Binding-site contacts:
Ligand atom CH2 contacts residue LYS46 of chain 1.L at 4.5 Å.
Ligand atom OG2 contacts residue LYS91 of chain 1.L at 2.5 Å (salt-bridge).
Ligand atom C51 contacts residue LYS46 of chain 1.L at 3.9 Å.
Ligand atom CH2 contacts residue PRO48 of chain 1.L at 3.3 Å (hydrophobic).
Ligand atom O51 contacts residue LYS46 of chain 1.L at 3.0 Å.
Ligand atom CH2 contacts residue LYS91 of chain 1.L at 4.0 Å.
Ligand atom CH2 contacts residue 0TD92 of chain 1.L at 3.9 Å.
Ligand atom O61 contacts residue LYS46 of chain 1.L at 3.3 Å.
Ligand atom C42 contacts residue PRO48 of chain 1.L at 4.5 Å (hydrophobic).
Ligand atom C61 contacts residue LYS46 of chain 1.L at 4.2 Å.
Ligand atom CG2 contacts residue LYS91 of chain 1.L at 3.6 Å.

The protein below binds the small molecule below.
Small molecule (SMILES): [H]/N=C(/N)N[C@H]1[C@H](O)[C@@H](O)[C@H](O[C@@H]2O[C@@H](C)[C@](O)(C=O)[C@H]2O[C@@H]2O[C@@H](CO)[C@H](O)[C@@H](O)[C@@H]2NC)[C@@H](N/C(N)=N\[H])[C@@H]1O

Sequence of chain 1.L:
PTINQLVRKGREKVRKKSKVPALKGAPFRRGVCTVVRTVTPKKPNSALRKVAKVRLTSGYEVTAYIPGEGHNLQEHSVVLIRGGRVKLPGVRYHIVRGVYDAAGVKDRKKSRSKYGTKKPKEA